A small-molecule ligand and the protein it binds are described below.
Small molecule (SMILES): O=c1[nH]cnc2nc[nH]c12

Binding-site contacts:
Ligand atom C4 contacts residue PHE159 of chain 1.A at 3.6 Å (hydrophobic).
Ligand atom O6 contacts residue ASP204 of chain 1.A at 3.9 Å.
Ligand atom N7 contacts residue CYS91 of chain 1.A at 3.3 Å.
Ligand atom C8 contacts residue CYS91 of chain 1.A at 3.3 Å (hydrophobic).
Ligand atom N3 contacts residue MET180 of chain 1.A at 3.7 Å.
Ligand atom C5 contacts residue PHE159 of chain 1.A at 3.4 Å (hydrophobic).
Ligand atom C6 contacts residue ILE178 of chain 1.A at 3.9 Å (hydrophobic).
Ligand atom C5 contacts residue CYS91 of chain 1.A at 3.8 Å (hydrophobic).
Ligand atom C2 contacts residue PHE159 of chain 1.A at 3.6 Å (hydrophobic).
Ligand atom C4 contacts residue GLY92 of chain 1.A at 4.1 Å.
Ligand atom C2 contacts residue MET180 of chain 1.A at 3.8 Å (hydrophobic).
Ligand atom N3 contacts residue PHE159 of chain 1.A at 3.7 Å.
Ligand atom C4 contacts residue ILE178 of chain 1.A at 3.8 Å (hydrophobic).
Ligand atom O6 contacts residue LEU206 of chain 1.A at 4.0 Å.
Ligand atom C6 contacts residue PHE159 of chain 1.A at 3.5 Å (hydrophobic).
Ligand atom C2 contacts residue GLU179 of chain 1.A at 3.9 Å.
Ligand atom N7 contacts residue ASP204 of chain 1.A at 2.7 Å (salt-bridge).
Ligand atom N9 contacts residue PHE159 of chain 1.A at 4.1 Å.
Ligand atom N3 contacts residue ILE178 of chain 1.A at 3.6 Å.
Ligand atom C2 contacts residue ILE178 of chain 1.A at 3.6 Å (hydrophobic).
Ligand atom N1 contacts residue PHE159 of chain 1.A at 3.7 Å.
Ligand atom N9 contacts residue CYS91 of chain 1.A at 3.6 Å.
Ligand atom C8 contacts residue GLY92 of chain 1.A at 4.0 Å.
Ligand atom C5 contacts residue ILE178 of chain 1.A at 3.9 Å (hydrophobic).
Ligand atom C8 contacts residue THR90 of chain 1.A at 3.3 Å.
Ligand atom N9 contacts residue THR90 of chain 1.A at 3.3 Å (h-bond).
Ligand atom C6 contacts residue GLY92 of chain 1.A at 3.8 Å.
Ligand atom O6 contacts residue PHE159 of chain 1.A at 4.0 Å.
Ligand atom N7 contacts residue PHE159 of chain 1.A at 3.8 Å.
Ligand atom C8 contacts residue SER203 of chain 1.A at 3.1 Å.
Ligand atom C5 contacts residue ASP204 of chain 1.A at 3.8 Å.
Ligand atom C8 contacts residue ARG217 of chain 1.A at 4.1 Å.
Ligand atom N3 contacts residue GLU179 of chain 1.A at 3.5 Å.
Ligand atom N7 contacts residue SER203 of chain 1.A at 3.5 Å (h-bond).
Ligand atom N7 contacts residue GLY92 of chain 1.A at 3.5 Å (h-bond).
Ligand atom O6 contacts residue GLY92 of chain 1.A at 3.5 Å.
Ligand atom C8 contacts residue ASP204 of chain 1.A at 3.4 Å.
Ligand atom C4 contacts residue CYS91 of chain 1.A at 4.0 Å (hydrophobic).
Ligand atom C5 contacts residue GLY92 of chain 1.A at 3.5 Å.
Ligand atom N1 contacts residue ILE178 of chain 1.A at 3.8 Å.

Sequence of chain 1.A:
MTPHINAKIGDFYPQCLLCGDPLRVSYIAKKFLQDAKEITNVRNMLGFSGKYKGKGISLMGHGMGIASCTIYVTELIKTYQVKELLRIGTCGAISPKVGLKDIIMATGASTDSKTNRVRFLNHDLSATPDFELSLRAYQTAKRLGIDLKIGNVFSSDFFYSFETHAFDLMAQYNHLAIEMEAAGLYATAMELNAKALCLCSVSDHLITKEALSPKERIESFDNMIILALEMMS